A protein and the small-molecule ligand that binds it are described below.
Small molecule (SMILES): CC(=O)N[C@@H]1[C@@H](O)[C@H](O)[C@@H](CO)O[C@H]1O

Sequence of chain 1.C:
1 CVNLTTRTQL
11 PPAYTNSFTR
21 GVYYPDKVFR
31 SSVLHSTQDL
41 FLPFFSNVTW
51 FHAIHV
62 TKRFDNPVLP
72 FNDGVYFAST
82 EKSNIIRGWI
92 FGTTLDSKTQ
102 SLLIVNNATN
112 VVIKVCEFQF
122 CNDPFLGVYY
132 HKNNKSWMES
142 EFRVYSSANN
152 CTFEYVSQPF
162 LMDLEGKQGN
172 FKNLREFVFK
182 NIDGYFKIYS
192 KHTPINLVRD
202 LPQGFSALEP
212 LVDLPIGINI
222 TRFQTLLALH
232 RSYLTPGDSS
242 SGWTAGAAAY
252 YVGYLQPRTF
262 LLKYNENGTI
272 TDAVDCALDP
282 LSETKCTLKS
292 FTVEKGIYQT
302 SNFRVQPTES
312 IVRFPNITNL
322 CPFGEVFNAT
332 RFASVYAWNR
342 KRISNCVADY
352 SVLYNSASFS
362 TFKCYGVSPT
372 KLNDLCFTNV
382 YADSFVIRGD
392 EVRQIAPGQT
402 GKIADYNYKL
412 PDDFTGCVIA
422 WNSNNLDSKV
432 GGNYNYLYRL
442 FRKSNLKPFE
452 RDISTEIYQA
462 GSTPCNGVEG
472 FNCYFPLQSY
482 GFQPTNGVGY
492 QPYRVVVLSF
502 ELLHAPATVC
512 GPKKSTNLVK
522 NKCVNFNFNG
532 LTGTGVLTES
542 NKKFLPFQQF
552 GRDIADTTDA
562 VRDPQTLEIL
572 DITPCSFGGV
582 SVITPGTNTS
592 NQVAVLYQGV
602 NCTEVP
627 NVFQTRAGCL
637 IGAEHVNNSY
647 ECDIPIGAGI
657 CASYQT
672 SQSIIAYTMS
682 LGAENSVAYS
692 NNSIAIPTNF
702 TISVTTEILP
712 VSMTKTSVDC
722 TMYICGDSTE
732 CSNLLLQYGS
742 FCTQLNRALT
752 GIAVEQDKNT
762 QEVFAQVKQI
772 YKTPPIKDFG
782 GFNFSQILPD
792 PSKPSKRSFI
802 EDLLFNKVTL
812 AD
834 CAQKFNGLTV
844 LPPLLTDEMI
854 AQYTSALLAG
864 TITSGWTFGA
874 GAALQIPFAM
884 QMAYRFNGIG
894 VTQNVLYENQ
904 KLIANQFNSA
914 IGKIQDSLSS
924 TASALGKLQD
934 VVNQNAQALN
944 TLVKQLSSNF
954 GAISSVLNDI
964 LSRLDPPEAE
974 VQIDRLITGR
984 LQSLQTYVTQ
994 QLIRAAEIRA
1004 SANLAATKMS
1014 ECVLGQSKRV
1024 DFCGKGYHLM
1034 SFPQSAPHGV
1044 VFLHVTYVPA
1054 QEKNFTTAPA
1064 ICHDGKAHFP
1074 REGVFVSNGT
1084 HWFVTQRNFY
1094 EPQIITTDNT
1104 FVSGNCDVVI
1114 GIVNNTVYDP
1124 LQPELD

Binding-site contacts:
Ligand atom O6 contacts residue GLY1114 of chain 1.B at 4.0 Å.
Ligand atom C5 contacts residue ASN692 of chain 1.B at 3.7 Å.
Ligand atom O6 contacts residue ILE1113 of chain 1.B at 3.5 Å.
Ligand atom C4 contacts residue ASN692 of chain 1.B at 4.3 Å.
Ligand atom C7 contacts residue ASN692 of chain 1.B at 3.1 Å.
Ligand atom C8 contacts residue ASP779 of chain 1.C at 4.2 Å.
Ligand atom O7 contacts residue ASP779 of chain 1.C at 3.8 Å.
Ligand atom O4 contacts residue ILE1113 of chain 1.B at 4.5 Å.
Ligand atom N2 contacts residue ASN692 of chain 1.B at 3.1 Å (h-bond).
Ligand atom C8 contacts residue ASN692 of chain 1.B at 4.3 Å.
Ligand atom O5 contacts residue ASN692 of chain 1.B at 2.4 Å (h-bond).
Ligand atom C6 contacts residue ILE1113 of chain 1.B at 4.2 Å (hydrophobic).
Ligand atom C3 contacts residue ASN692 of chain 1.B at 3.9 Å.
Ligand atom C7 contacts residue ASP779 of chain 1.C at 4.2 Å.
Ligand atom O7 contacts residue ASN692 of chain 1.B at 2.6 Å (h-bond).
Ligand atom C2 contacts residue ASN692 of chain 1.B at 2.6 Å.
Ligand atom C1 contacts residue ASN692 of chain 1.B at 1.5 Å.
Ligand atom C6 contacts residue GLY1114 of chain 1.B at 3.6 Å.

Sequence of chain 1.B:
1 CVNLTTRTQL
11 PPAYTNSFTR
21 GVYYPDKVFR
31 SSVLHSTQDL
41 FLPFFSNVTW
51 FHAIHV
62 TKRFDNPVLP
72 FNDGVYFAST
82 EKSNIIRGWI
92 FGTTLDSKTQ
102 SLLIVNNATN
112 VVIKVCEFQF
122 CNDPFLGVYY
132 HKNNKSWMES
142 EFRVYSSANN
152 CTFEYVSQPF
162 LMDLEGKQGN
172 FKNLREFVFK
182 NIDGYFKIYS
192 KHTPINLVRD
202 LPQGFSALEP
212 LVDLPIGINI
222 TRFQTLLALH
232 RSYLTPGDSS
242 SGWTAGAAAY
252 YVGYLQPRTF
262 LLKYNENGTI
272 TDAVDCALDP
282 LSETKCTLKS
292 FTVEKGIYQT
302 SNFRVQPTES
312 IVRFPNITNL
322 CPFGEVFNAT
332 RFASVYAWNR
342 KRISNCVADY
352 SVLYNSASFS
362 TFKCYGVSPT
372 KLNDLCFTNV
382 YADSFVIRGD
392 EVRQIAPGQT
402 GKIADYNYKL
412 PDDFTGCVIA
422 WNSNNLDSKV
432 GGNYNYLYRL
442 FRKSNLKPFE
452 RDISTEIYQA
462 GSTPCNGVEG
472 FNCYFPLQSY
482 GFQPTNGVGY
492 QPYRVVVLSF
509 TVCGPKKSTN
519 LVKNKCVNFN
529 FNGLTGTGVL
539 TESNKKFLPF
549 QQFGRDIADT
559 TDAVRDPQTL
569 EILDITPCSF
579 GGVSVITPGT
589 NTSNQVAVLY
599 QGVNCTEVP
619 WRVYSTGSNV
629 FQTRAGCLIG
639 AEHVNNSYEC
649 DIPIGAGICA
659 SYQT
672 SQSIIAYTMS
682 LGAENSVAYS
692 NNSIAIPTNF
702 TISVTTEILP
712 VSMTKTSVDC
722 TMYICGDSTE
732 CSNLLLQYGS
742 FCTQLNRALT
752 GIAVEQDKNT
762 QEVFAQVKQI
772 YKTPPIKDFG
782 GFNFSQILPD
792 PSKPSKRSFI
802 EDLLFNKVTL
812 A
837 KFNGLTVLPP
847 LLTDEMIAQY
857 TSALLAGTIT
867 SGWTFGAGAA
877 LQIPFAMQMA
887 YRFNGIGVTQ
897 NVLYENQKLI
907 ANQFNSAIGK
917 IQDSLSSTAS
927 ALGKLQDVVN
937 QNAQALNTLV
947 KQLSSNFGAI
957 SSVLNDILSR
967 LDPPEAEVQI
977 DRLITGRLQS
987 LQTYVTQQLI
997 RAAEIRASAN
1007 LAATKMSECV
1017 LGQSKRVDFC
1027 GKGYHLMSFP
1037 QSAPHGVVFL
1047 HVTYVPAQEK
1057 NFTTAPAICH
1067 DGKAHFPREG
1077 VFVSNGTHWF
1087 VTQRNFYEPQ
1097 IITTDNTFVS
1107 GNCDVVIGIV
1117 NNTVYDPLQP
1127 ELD